Binding-site contacts:
Ligand atom C7 contacts residue ASN234 of chain 1.C at 3.0 Å.
Ligand atom O6 contacts residue THR236 of chain 1.C at 3.7 Å.
Ligand atom N2 contacts residue ASN234 of chain 1.C at 3.6 Å.
Ligand atom C2 contacts residue ASN234 of chain 1.C at 3.9 Å.
Ligand atom O5 contacts residue ASN234 of chain 1.C at 4.4 Å.
Ligand atom C1 contacts residue ASN234 of chain 1.C at 3.9 Å.
Ligand atom O7 contacts residue ASN234 of chain 1.C at 2.4 Å (h-bond).
Ligand atom O6 contacts residue THR108 of chain 1.C at 3.1 Å.
Ligand atom C6 contacts residue THR108 of chain 1.C at 4.4 Å.
Ligand atom C8 contacts residue ASN234 of chain 1.C at 3.5 Å.

This protein binds this small molecule.
Small molecule (SMILES): CC(=O)N[C@@H]1[C@@H](O)[C@H](O)[C@@H](CO)O[C@H]1O

Sequence of chain 1.C:
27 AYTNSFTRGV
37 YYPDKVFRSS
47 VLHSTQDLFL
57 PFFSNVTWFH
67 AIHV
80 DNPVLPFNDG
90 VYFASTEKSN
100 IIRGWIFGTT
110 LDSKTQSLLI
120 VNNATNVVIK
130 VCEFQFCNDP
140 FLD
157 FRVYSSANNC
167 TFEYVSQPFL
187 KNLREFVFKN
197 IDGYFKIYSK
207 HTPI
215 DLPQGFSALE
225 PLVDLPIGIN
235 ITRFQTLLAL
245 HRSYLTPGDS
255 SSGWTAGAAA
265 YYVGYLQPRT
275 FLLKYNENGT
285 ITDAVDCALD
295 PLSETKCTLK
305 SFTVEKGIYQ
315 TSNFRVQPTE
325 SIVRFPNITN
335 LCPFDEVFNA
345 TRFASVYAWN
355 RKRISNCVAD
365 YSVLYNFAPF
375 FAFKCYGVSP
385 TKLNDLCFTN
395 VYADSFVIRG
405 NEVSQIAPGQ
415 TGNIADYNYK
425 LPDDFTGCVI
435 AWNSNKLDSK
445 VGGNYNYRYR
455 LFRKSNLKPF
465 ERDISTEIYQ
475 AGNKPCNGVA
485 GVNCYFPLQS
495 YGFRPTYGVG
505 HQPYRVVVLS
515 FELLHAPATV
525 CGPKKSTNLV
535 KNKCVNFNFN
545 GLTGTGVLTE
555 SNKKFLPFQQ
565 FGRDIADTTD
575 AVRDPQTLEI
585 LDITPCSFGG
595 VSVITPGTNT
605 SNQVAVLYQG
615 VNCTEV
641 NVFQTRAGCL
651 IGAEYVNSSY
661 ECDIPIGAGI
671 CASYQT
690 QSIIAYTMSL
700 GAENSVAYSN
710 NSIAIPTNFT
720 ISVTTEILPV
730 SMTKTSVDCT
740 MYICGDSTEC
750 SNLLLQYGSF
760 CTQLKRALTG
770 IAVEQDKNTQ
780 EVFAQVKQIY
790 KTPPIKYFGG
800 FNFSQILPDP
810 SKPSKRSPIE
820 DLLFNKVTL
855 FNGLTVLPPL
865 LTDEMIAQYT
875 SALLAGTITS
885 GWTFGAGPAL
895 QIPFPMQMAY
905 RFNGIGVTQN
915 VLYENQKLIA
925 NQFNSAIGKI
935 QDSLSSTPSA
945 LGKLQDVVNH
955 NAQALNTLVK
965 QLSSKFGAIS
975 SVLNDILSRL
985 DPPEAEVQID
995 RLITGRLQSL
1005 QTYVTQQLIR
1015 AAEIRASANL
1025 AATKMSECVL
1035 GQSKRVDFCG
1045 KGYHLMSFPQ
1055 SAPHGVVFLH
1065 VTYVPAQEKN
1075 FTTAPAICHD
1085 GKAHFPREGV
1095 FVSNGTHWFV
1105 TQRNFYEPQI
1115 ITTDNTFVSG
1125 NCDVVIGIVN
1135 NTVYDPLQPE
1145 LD